This protein binds this small molecule.
Small molecule (SMILES): Nc1ccnc2c1ncn2[C@@H]1O[C@H](CO)[C@@H](O)[C@H]1O

Sequence of chain 2.A:
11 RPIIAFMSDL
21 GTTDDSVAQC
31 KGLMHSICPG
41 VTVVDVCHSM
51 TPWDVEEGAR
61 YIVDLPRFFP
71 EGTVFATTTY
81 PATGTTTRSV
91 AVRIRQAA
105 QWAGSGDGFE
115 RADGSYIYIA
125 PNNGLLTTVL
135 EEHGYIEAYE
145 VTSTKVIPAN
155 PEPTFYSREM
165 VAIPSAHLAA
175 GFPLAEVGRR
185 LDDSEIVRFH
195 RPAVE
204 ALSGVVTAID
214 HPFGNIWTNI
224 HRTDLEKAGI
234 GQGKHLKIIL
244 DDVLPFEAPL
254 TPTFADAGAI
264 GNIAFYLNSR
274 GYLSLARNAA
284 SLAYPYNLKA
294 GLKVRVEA

Binding-site contacts:
Ligand atom C5' contacts residue THR158 of chain 2.A at 3.1 Å.
Ligand atom O2' contacts residue TYR80 of chain 2.A at 2.9 Å (h-bond).
Ligand atom C1 contacts residue ALA282 of chain 1.A at 3.1 Å (hydrophobic).
Ligand atom O4' contacts residue THR83 of chain 2.A at 3.5 Å.
Ligand atom O2' contacts residue PRO81 of chain 2.A at 3.5 Å (h-bond).
Ligand atom C6 contacts residue ARG280 of chain 1.A at 3.5 Å.
Ligand atom C5 contacts residue PHE257 of chain 1.A at 3.4 Å (hydrophobic).
Ligand atom C1 contacts residue PHE257 of chain 1.A at 3.2 Å (hydrophobic).
Ligand atom N7 contacts residue PHE216 of chain 1.A at 3.5 Å.
Ligand atom C1' contacts residue TYR80 of chain 2.A at 3.5 Å (hydrophobic).
Ligand atom O5' contacts residue TYR160 of chain 2.A at 2.7 Å (h-bond).
Ligand atom O5' contacts residue PHE159 of chain 2.A at 3.0 Å.
Ligand atom N3 contacts residue TRP53 of chain 2.A at 3.4 Å (h-bond).
Ligand atom O5' contacts residue THR158 of chain 2.A at 3.1 Å (h-bond).
Ligand atom C2 contacts residue ALA282 of chain 1.A at 3.4 Å (hydrophobic).
Ligand atom C4 contacts residue TRP53 of chain 2.A at 3.4 Å (hydrophobic).
Ligand atom N7 contacts residue PHE257 of chain 1.A at 3.5 Å.
Ligand atom C5' contacts residue SER161 of chain 2.A at 3.6 Å.
Ligand atom O5' contacts residue SER161 of chain 2.A at 2.9 Å (h-bond).
Ligand atom N6 contacts residue ARG280 of chain 1.A at 2.9 Å (salt-bridge).
Ligand atom C1 contacts residue ARG280 of chain 1.A at 3.3 Å.
Ligand atom O3' contacts residue SER161 of chain 2.A at 2.6 Å (h-bond).
Ligand atom O4' contacts residue TYR80 of chain 2.A at 3.6 Å (h-bond).
Ligand atom O3' contacts residue TYR80 of chain 2.A at 3.4 Å (h-bond).
Ligand atom C6 contacts residue PHE257 of chain 1.A at 3.3 Å (hydrophobic).
Ligand atom N6 contacts residue PHE257 of chain 1.A at 3.4 Å.
Ligand atom N3 contacts residue PRO81 of chain 2.A at 3.4 Å.
Ligand atom C2 contacts residue PRO81 of chain 2.A at 3.6 Å (hydrophobic).
Ligand atom O3' contacts residue ASP19 of chain 2.A at 2.6 Å (salt-bridge).
Ligand atom C4 contacts residue PHE257 of chain 1.A at 3.4 Å (hydrophobic).
Ligand atom N3 contacts residue PHE257 of chain 1.A at 3.5 Å.
Ligand atom N6 contacts residue ASN218 of chain 1.A at 2.8 Å (h-bond).
Ligand atom O2' contacts residue ASP19 of chain 2.A at 2.6 Å (salt-bridge).
Ligand atom N7 contacts residue ASN218 of chain 1.A at 3.0 Å (h-bond).
Ligand atom C2' contacts residue ASP19 of chain 2.A at 3.2 Å.
Ligand atom N6 contacts residue ALA279 of chain 1.A at 3.5 Å.
Ligand atom C3' contacts residue ASP19 of chain 2.A at 3.4 Å.
Ligand atom C2 contacts residue PHE257 of chain 1.A at 3.5 Å (hydrophobic).
Ligand atom O4' contacts residue THR158 of chain 2.A at 3.5 Å (h-bond).
Ligand atom C8 contacts residue PHE216 of chain 1.A at 3.6 Å (hydrophobic).

Sequence of chain 1.A:
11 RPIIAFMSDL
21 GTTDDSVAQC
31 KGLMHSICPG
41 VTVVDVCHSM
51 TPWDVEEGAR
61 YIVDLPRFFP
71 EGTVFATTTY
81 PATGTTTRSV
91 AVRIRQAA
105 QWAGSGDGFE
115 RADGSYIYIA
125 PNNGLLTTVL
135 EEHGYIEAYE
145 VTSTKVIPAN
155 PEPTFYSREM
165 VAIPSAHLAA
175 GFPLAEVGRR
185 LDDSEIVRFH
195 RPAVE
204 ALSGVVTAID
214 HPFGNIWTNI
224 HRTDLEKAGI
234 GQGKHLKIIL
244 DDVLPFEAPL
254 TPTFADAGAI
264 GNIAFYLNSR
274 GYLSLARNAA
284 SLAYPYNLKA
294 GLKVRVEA